Binding-site contacts:
Ligand atom O3 contacts residue GLY78 of chain 36.C at 3.4 Å.
Ligand atom C6 contacts residue TYR72 of chain 36.C at 3.9 Å (hydrophobic).
Ligand atom N5 contacts residue TYR72 of chain 36.C at 3.1 Å (h-bond).
Ligand atom C1 contacts residue TYR72 of chain 36.C at 4.3 Å (hydrophobic).
Ligand atom C4 contacts residue TYR72 of chain 36.C at 3.4 Å (hydrophobic).
Ligand atom C5 contacts residue TYR72 of chain 36.C at 3.6 Å (hydrophobic).
Ligand atom O3 contacts residue VAL296 of chain 36.C at 4.4 Å.
Ligand atom C3 contacts residue HIS298 of chain 36.C at 3.5 Å.
Ligand atom O4 contacts residue TYR72 of chain 36.C at 3.8 Å.
Ligand atom O1B contacts residue ARG77 of chain 36.C at 2.7 Å (salt-bridge).
Ligand atom C4 contacts residue HIS298 of chain 36.C at 3.8 Å.
Ligand atom C3 contacts residue GLY78 of chain 36.C at 3.9 Å.
Ligand atom C1 contacts residue GLY78 of chain 36.C at 4.2 Å.
Ligand atom C10 contacts residue TYR72 of chain 36.C at 4.0 Å (hydrophobic).
Ligand atom C11 contacts residue TYR72 of chain 36.C at 4.3 Å (hydrophobic).
Ligand atom O10 contacts residue THR291 of chain 36.C at 4.4 Å.
Ligand atom C6 contacts residue ASN93 of chain 36.C at 3.7 Å.
Ligand atom O1B contacts residue TYR72 of chain 36.C at 4.4 Å.
Ligand atom O4 contacts residue GLY78 of chain 36.C at 3.1 Å.
Ligand atom C2 contacts residue ARG77 of chain 36.C at 4.4 Å.
Ligand atom C3 contacts residue GLY78 of chain 36.C at 4.3 Å.
Ligand atom C2 contacts residue GLY78 of chain 36.C at 4.1 Å.
Ligand atom O4 contacts residue THR291 of chain 36.C at 3.3 Å.
Ligand atom O1A contacts residue ARG77 of chain 36.C at 3.0 Å (salt-bridge).
Ligand atom O4 contacts residue ARG289 of chain 36.C at 4.5 Å.
Ligand atom O1A contacts residue HIS298 of chain 36.C at 4.3 Å.
Ligand atom C1 contacts residue ARG77 of chain 36.C at 3.3 Å.
Ligand atom C11 contacts residue ASP85 of chain 36.D at 4.0 Å.
Ligand atom C4 contacts residue GLY78 of chain 36.C at 3.2 Å.
Ligand atom O8 contacts residue ARG77 of chain 36.C at 3.6 Å (salt-bridge).
Ligand atom O10 contacts residue ASN293 of chain 36.C at 4.5 Å.
Ligand atom O4 contacts residue HIS298 of chain 36.C at 3.2 Å (h-bond).
Ligand atom O1A contacts residue GLY78 of chain 36.C at 3.8 Å.
Ligand atom O6 contacts residue ASN93 of chain 36.C at 3.4 Å (h-bond).
Ligand atom C3 contacts residue ARG77 of chain 36.C at 4.2 Å.
Ligand atom O1A contacts residue TYR72 of chain 36.C at 3.6 Å.
Ligand atom O9 contacts residue ARG77 of chain 36.C at 3.8 Å.
Ligand atom O4 contacts residue ASN80 of chain 36.C at 4.3 Å.
Ligand atom C4 contacts residue ARG77 of chain 36.C at 4.4 Å.
Ligand atom O4 contacts residue ILE79 of chain 36.C at 3.7 Å.

Sequence of chain 36.D:
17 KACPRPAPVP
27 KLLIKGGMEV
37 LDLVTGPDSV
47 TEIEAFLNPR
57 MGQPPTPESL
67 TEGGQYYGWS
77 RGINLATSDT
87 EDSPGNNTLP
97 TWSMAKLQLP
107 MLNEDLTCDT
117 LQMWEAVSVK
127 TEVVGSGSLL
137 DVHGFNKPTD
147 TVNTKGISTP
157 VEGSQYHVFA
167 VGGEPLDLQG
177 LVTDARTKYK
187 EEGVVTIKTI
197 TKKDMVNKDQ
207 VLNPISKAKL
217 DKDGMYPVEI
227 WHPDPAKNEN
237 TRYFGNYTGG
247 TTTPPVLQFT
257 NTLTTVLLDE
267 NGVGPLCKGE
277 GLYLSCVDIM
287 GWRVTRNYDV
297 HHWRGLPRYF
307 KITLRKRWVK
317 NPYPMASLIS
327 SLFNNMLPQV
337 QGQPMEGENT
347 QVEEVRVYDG

The small molecule below binds the protein below.
Small molecule (SMILES): CC(=O)N[C@H]1[C@H]([C@H](O)[C@H](O)CO)O[C@@](O[C@H]2[C@@H](O)[C@@H](CO)O[C@@H](O[C@H]3[C@H](O)[C@@H](O)[C@H](O)O[C@@H]3CO)[C@@H]2O)(C(=O)O)C[C@@H]1O

Sequence of chain 36.C:
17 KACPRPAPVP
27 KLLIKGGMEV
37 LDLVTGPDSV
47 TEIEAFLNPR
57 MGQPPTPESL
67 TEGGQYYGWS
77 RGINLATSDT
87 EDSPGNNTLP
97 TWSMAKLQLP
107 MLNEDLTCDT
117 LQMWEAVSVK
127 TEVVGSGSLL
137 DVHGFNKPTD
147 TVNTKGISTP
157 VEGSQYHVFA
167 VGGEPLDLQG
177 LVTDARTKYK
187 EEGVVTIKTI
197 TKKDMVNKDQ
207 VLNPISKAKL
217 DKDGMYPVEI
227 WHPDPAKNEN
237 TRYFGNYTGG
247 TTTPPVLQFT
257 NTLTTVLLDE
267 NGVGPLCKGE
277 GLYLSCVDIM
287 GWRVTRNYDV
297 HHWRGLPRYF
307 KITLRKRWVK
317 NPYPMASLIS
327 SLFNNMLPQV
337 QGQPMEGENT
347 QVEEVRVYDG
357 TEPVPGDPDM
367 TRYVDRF